Binding-site contacts:
Ligand atom C1 contacts residue ALA496 of chain 1.B at 3.4 Å (hydrophobic).
Ligand atom C7 contacts residue VAL492 of chain 1.B at 3.6 Å (hydrophobic).
Ligand atom O2 contacts residue GLN161 of chain 1.B at 3.2 Å (h-bond).
Ligand atom BR1 contacts residue TYR354 of chain 1.B at 3.1 Å.
Ligand atom O2 contacts residue SER322 of chain 1.B at 3.3 Å (h-bond).
Ligand atom C7 contacts residue SER322 of chain 1.B at 3.7 Å.
Ligand atom N3 contacts residue ALA485 of chain 1.B at 3.7 Å.
Ligand atom C16 contacts residue ALA496 of chain 1.B at 3.4 Å (hydrophobic).
Ligand atom F3 contacts residue ARG89 of chain 1.B at 2.6 Å.
Ligand atom N3 contacts residue ARG482 of chain 1.B at 3.2 Å.
Ligand atom F1 contacts residue VAL318 of chain 1.B at 3.6 Å.
Ligand atom F2 contacts residue LEU500 of chain 1.B at 3.7 Å.
Ligand atom O2 contacts residue LEU321 of chain 1.B at 3.3 Å (h-bond).
Ligand atom C8 contacts residue LEU321 of chain 1.B at 3.2 Å (hydrophobic).
Ligand atom C9 contacts residue PHE487 of chain 1.B at 3.5 Å (hydrophobic).
Ligand atom C6 contacts residue VAL492 of chain 1.B at 3.7 Å (hydrophobic).
Ligand atom C6 contacts residue SER322 of chain 1.B at 3.8 Å.
Ligand atom C13 contacts residue LEU321 of chain 1.B at 3.8 Å (hydrophobic).
Ligand atom F3 contacts residue TYR324 of chain 1.B at 3.2 Å.
Ligand atom O1 contacts residue VAL492 of chain 1.B at 3.3 Å.
Ligand atom N3 contacts residue HIS58 of chain 1.B at 2.8 Å (h-bond).
Ligand atom C8 contacts residue VAL492 of chain 1.B at 3.5 Å (hydrophobic).
Ligand atom C15 contacts residue GLY495 of chain 1.B at 3.4 Å.
Ligand atom C12 contacts residue LEU321 of chain 1.B at 3.7 Å (hydrophobic).
Ligand atom S1 contacts residue LEU321 of chain 1.B at 3.8 Å.
Ligand atom C9 contacts residue VAL492 of chain 1.B at 3.5 Å (hydrophobic).
Ligand atom F2 contacts residue ARG89 of chain 1.B at 2.9 Å.
Ligand atom C10 contacts residue LEU321 of chain 1.B at 3.2 Å (hydrophobic).
Ligand atom F1 contacts residue LEU328 of chain 1.B at 3.6 Å.
Ligand atom C6 contacts residue TYR324 of chain 1.B at 3.2 Å (hydrophobic).
Ligand atom C4 contacts residue ARG89 of chain 1.B at 3.3 Å.
Ligand atom C7 contacts residue HIS58 of chain 1.B at 3.6 Å.
Ligand atom N2 contacts residue TYR324 of chain 1.B at 3.3 Å (h-bond).
Ligand atom C16 contacts residue VAL492 of chain 1.B at 3.5 Å (hydrophobic).
Ligand atom C9 contacts residue LEU321 of chain 1.B at 2.8 Å (hydrophobic).
Ligand atom C15 contacts residue ALA496 of chain 1.B at 3.3 Å (hydrophobic).
Ligand atom S1 contacts residue VAL492 of chain 1.B at 3.8 Å.
Ligand atom BR1 contacts residue TRP356 of chain 1.B at 3.7 Å.
Ligand atom O1 contacts residue PHE487 of chain 1.B at 3.2 Å.
Ligand atom O1 contacts residue ALA485 of chain 1.B at 3.6 Å.

Sequence of chain 1.B:
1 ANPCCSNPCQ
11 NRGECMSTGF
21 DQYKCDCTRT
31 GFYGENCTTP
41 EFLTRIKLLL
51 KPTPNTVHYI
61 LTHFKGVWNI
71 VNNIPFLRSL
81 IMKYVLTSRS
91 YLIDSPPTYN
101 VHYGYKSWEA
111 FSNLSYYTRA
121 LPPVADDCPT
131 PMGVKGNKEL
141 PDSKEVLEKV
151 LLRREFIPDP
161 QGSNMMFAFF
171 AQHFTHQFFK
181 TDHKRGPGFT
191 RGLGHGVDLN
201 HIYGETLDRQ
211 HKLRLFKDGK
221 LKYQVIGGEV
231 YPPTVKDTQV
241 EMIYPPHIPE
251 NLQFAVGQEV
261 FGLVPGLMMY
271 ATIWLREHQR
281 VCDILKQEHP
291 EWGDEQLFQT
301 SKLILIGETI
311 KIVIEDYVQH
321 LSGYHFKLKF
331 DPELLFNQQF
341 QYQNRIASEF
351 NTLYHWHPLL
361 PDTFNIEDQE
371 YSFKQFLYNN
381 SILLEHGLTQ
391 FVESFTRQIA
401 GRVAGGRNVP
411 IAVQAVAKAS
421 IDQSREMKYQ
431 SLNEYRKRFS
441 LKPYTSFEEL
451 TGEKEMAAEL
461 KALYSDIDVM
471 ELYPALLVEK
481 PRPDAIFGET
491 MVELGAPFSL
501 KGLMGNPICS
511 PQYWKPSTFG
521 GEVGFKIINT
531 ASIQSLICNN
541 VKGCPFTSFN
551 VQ

A small-molecule ligand and the protein it binds are described below.
Small molecule (SMILES): NS(=O)(=O)c1ccc(-n2nc(C(F)(F)F)cc2-c2ccc(Br)cc2)cc1